Binding-site contacts:
Ligand atom CL1 contacts residue TRP227 of chain 1.D at 3.2 Å.
Ligand atom CL1 contacts residue VAL225 of chain 1.D at 3.4 Å.
Ligand atom C25 contacts residue TYR47 of chain 1.D at 3.5 Å (hydrophobic).
Ligand atom C21 contacts residue HIS43 of chain 1.D at 3.7 Å.
Ligand atom S1 contacts residue ASN95 of chain 1.D at 3.8 Å.
Ligand atom C17 contacts residue GLY228 of chain 1.D at 3.6 Å.
Ligand atom O3 contacts residue TRP227 of chain 1.D at 2.9 Å.
Ligand atom C20 contacts residue SO41 of chain 1.I at 2.9 Å.
Ligand atom C17 contacts residue ALA200 of chain 1.D at 3.8 Å (hydrophobic).
Ligand atom C26 contacts residue TYR47 of chain 1.D at 3.3 Å (hydrophobic).
Ligand atom C6 contacts residue GLY228 of chain 1.D at 3.7 Å.
Ligand atom C19 contacts residue TRP227 of chain 1.D at 3.8 Å (hydrophobic).
Ligand atom C9 contacts residue GLY228 of chain 1.D at 3.5 Å.
Ligand atom N3 contacts residue GLY228 of chain 1.D at 3.0 Å (h-bond).
Ligand atom C17 contacts residue TRP227 of chain 1.D at 3.7 Å (hydrophobic).
Ligand atom CL1 contacts residue PHE239 of chain 1.D at 3.7 Å.
Ligand atom C24 contacts residue TYR47 of chain 1.D at 3.6 Å (hydrophobic).
Ligand atom C6 contacts residue TRP227 of chain 1.D at 3.7 Å (hydrophobic).
Ligand atom C15 contacts residue SER205 of chain 1.D at 3.7 Å.
Ligand atom C16 contacts residue GLY228 of chain 1.D at 3.7 Å.
Ligand atom C12 contacts residue GLU202 of chain 1.D at 3.5 Å.
Ligand atom C16 contacts residue TRP227 of chain 1.D at 3.4 Å (hydrophobic).
Ligand atom C7 contacts residue GLY228 of chain 1.D at 3.8 Å.
Ligand atom C12 contacts residue SO41 of chain 1.I at 3.3 Å.
Ligand atom N1 contacts residue GLY228 of chain 1.D at 3.0 Å (h-bond).
Ligand atom C5 contacts residue TRP227 of chain 1.D at 3.6 Å (hydrophobic).
Ligand atom C15 contacts residue TRP227 of chain 1.D at 3.4 Å (hydrophobic).
Ligand atom C30 contacts residue TRP50 of chain 1.D at 3.7 Å (hydrophobic).
Ligand atom C14 contacts residue SER205 of chain 1.D at 3.4 Å.
Ligand atom C23 contacts residue TYR47 of chain 1.D at 3.5 Å (hydrophobic).
Ligand atom C1 contacts residue TYR47 of chain 1.D at 3.3 Å (hydrophobic).
Ligand atom C4 contacts residue TRP227 of chain 1.D at 3.6 Å (hydrophobic).
Ligand atom O3 contacts residue GLY228 of chain 1.D at 3.4 Å (h-bond).
Ligand atom C27 contacts residue LEU96 of chain 1.D at 3.5 Å (hydrophobic).
Ligand atom O2 contacts residue GLU202 of chain 1.D at 3.7 Å.
Ligand atom S1 contacts residue GLU94 of chain 1.D at 3.5 Å (salt-bridge).
Ligand atom C26 contacts residue LEU96 of chain 1.D at 3.5 Å (hydrophobic).
Ligand atom O2 contacts residue SO41 of chain 1.I at 3.5 Å (h-bond).
Ligand atom C27 contacts residue TYR47 of chain 1.D at 3.3 Å (hydrophobic).
Ligand atom C15 contacts residue VAL225 of chain 1.D at 3.4 Å (hydrophobic).

A small-molecule ligand and the protein it binds are described below.
Small molecule (SMILES): O=C1CCSCc2ccc(cc2)CSC/C=C/CNC(=O)[C@H]2CCCN(C2)C(=O)[C@H](Cc2ccc(Cl)cc2)N1

Sequence of chain 1.D:
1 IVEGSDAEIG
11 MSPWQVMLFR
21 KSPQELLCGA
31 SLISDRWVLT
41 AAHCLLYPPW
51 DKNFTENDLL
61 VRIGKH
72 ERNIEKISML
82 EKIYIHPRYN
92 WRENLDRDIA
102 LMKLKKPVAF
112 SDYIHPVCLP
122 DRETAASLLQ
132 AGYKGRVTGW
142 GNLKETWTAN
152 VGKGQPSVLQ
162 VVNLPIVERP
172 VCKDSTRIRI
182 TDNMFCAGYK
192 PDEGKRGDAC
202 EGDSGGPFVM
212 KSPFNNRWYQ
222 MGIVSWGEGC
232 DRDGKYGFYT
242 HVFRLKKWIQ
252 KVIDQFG